Binding-site contacts:
Ligand atom C3 contacts residue TRP398 of chain 1.D at 3.9 Å (hydrophobic).
Ligand atom N2 contacts residue ASN106 of chain 1.D at 2.8 Å (h-bond).
Ligand atom C8 contacts residue ASN106 of chain 1.D at 4.2 Å.
Ligand atom C3 contacts residue ASN106 of chain 1.D at 3.6 Å.
Ligand atom O3 contacts residue TRP398 of chain 1.D at 4.3 Å.
Ligand atom C2 contacts residue ASN106 of chain 1.D at 2.3 Å.
Ligand atom O5 contacts residue ASN106 of chain 1.D at 2.4 Å (h-bond).
Ligand atom C1 contacts residue TRP398 of chain 1.D at 3.9 Å (hydrophobic).
Ligand atom O7 contacts residue TRP398 of chain 1.D at 3.6 Å.
Ligand atom C5 contacts residue ASN106 of chain 1.D at 3.6 Å.
Ligand atom C2 contacts residue TRP398 of chain 1.D at 4.3 Å (hydrophobic).
Ligand atom C7 contacts residue TRP398 of chain 1.D at 4.0 Å (hydrophobic).
Ligand atom N2 contacts residue TRP398 of chain 1.D at 3.6 Å.
Ligand atom C5 contacts residue TRP398 of chain 1.D at 4.2 Å (hydrophobic).
Ligand atom C4 contacts residue ASN106 of chain 1.D at 4.2 Å.
Ligand atom C1 contacts residue ASN106 of chain 1.D at 1.4 Å.
Ligand atom C7 contacts residue ASN106 of chain 1.D at 3.1 Å.
Ligand atom O7 contacts residue ASN106 of chain 1.D at 3.2 Å (h-bond).
Ligand atom C8 contacts residue TRP398 of chain 1.D at 3.4 Å (hydrophobic).
Ligand atom O4 contacts residue TRP398 of chain 1.D at 4.2 Å.

Sequence of chain 1.D:
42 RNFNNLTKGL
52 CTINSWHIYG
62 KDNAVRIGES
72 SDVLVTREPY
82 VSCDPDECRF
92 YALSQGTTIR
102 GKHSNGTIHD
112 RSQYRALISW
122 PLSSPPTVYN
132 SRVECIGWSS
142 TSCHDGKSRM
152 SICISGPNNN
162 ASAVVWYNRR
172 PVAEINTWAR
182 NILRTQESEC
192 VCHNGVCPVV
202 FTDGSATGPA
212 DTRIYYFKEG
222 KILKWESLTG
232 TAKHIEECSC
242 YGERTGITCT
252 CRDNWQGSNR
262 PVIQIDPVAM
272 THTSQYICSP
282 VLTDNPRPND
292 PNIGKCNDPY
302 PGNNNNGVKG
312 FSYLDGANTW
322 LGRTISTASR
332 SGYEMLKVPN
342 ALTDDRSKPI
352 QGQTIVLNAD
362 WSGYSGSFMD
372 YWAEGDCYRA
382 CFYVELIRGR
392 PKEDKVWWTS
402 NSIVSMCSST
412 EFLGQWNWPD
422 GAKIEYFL

This small molecule binds to this protein.
Small molecule (SMILES): CC(=O)N[C@H]1[C@H](O[C@H]2[C@H](O)[C@@H](NC(C)=O)CO[C@@H]2CO)O[C@H](CO)[C@@H](O)[C@@H]1O